Binding-site contacts:
Ligand atom C6 contacts residue ALA52 of chain 1.A at 4.5 Å (hydrophobic).
Ligand atom C8 contacts residue ALA52 of chain 1.A at 4.2 Å (hydrophobic).
Ligand atom N1 contacts residue ILE64 of chain 1.A at 4.4 Å.
Ligand atom C5 contacts residue PHE123 of chain 1.A at 3.7 Å (hydrophobic).
Ligand atom C9 contacts residue THR57 of chain 1.A at 3.9 Å.
Ligand atom C7 contacts residue SER109 of chain 1.A at 4.5 Å.
Ligand atom C7 contacts residue ILE64 of chain 1.A at 3.8 Å (hydrophobic).
Ligand atom C8 contacts residue THR57 of chain 1.A at 3.7 Å.
Ligand atom C6 contacts residue SER109 of chain 1.A at 4.2 Å.
Ligand atom C5 contacts residue ALA106 of chain 1.A at 3.2 Å (hydrophobic).
Ligand atom C5 contacts residue ALA48 of chain 1.A at 4.0 Å (hydrophobic).
Ligand atom C5 contacts residue ALA52 of chain 1.A at 4.0 Å (hydrophobic).
Ligand atom C4 contacts residue ALA48 of chain 1.A at 3.9 Å (hydrophobic).
Ligand atom C2 contacts residue THR69 of chain 1.A at 4.2 Å.
Ligand atom C2 contacts residue THR57 of chain 1.A at 2.9 Å.
Ligand atom C5 contacts residue ALA110 of chain 1.A at 4.0 Å (hydrophobic).
Ligand atom C3 contacts residue ALA55 of chain 1.A at 4.4 Å (hydrophobic).
Ligand atom C6 contacts residue ALA110 of chain 1.A at 4.1 Å (hydrophobic).
Ligand atom N1 contacts residue THR57 of chain 1.A at 3.1 Å (h-bond).
Ligand atom C3 contacts residue THR57 of chain 1.A at 3.5 Å.
Ligand atom N1 contacts residue THR69 of chain 1.A at 3.6 Å.
Ligand atom C9 contacts residue PHE123 of chain 1.A at 4.2 Å (hydrophobic).
Ligand atom C3 contacts residue ALA52 of chain 1.A at 3.8 Å (hydrophobic).
Ligand atom C4 contacts residue ALA52 of chain 1.A at 3.6 Å (hydrophobic).
Ligand atom C6 contacts residue ALA106 of chain 1.A at 3.0 Å (hydrophobic).
Ligand atom C9 contacts residue ALA52 of chain 1.A at 3.7 Å (hydrophobic).
Ligand atom C4 contacts residue PHE123 of chain 1.A at 3.3 Å (hydrophobic).
Ligand atom C6 contacts residue ILE64 of chain 1.A at 4.0 Å (hydrophobic).
Ligand atom C7 contacts residue ALA106 of chain 1.A at 4.3 Å (hydrophobic).

Sequence of chain 1.A:
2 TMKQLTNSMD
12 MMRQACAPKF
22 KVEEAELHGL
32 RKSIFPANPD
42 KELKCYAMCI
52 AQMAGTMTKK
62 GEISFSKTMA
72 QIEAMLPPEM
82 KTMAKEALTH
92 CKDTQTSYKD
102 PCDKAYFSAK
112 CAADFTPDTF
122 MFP

This protein binds this small molecule.
Small molecule (SMILES): c1ccc2[nH]ccc2c1